Sequence of chain 20.E:
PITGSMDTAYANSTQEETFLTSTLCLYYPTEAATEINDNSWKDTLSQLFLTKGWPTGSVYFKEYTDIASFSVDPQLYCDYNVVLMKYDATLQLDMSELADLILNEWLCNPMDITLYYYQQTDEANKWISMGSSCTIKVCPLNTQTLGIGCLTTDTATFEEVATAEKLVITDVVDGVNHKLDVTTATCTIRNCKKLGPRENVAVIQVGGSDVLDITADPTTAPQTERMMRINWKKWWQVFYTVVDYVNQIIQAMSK

The small molecule below binds the protein below.
Small molecule (SMILES): CC(=O)N[C@H]1[C@H](O[C@H]2[C@H](O)[C@@H](NC(C)=O)CO[C@@H]2CO)O[C@H](CO)[C@@H](O)[C@@H]1O

Binding-site contacts:
Ligand atom C1 contacts residue ASN12 of chain 20.E at 2.2 Å.
Ligand atom O5 contacts residue ASN12 of chain 20.E at 2.7 Å (h-bond).
Ligand atom C7 contacts residue ASN12 of chain 20.E at 3.9 Å.
Ligand atom O7 contacts residue ASN12 of chain 20.E at 3.6 Å.
Ligand atom C2 contacts residue ASN12 of chain 20.E at 3.3 Å.
Ligand atom N2 contacts residue ASN12 of chain 20.E at 3.8 Å.
Ligand atom C5 contacts residue ASN12 of chain 20.E at 4.1 Å.